Sequence of chain 1.A:
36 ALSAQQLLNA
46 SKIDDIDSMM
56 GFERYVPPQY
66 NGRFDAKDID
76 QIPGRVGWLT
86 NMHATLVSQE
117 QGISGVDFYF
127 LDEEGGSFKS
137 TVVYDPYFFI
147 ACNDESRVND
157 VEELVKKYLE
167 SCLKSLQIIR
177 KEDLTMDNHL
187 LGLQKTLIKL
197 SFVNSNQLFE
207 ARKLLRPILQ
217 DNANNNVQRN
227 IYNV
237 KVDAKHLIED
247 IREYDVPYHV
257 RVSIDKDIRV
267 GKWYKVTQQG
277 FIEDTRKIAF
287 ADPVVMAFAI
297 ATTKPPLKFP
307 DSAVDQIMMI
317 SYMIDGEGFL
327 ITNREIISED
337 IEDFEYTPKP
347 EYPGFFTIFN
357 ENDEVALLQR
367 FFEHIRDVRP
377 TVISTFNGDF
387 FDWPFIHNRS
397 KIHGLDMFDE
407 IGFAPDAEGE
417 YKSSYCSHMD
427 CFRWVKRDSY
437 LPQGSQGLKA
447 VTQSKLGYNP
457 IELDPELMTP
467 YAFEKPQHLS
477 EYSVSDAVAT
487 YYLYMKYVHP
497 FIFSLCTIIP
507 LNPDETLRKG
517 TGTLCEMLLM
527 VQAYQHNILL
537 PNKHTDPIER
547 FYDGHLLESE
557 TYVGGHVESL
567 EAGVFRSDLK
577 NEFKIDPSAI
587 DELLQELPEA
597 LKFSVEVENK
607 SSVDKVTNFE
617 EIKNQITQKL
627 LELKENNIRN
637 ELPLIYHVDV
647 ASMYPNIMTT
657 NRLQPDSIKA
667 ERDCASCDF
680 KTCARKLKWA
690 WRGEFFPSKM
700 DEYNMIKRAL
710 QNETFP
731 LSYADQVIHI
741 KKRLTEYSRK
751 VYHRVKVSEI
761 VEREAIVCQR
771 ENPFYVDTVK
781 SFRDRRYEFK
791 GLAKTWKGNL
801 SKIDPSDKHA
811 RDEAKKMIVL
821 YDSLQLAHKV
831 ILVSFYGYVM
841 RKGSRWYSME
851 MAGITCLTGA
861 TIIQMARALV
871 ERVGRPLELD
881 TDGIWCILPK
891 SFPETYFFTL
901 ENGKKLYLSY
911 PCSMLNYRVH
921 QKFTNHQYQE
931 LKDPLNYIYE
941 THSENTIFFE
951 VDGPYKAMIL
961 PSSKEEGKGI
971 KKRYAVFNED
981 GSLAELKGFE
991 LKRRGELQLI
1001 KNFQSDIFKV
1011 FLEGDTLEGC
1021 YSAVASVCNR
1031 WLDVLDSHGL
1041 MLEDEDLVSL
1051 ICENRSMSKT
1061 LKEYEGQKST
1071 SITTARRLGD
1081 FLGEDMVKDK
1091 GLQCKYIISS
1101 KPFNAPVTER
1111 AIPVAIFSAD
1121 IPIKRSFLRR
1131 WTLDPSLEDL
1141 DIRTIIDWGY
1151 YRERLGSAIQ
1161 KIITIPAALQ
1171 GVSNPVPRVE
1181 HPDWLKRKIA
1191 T

Binding-site contacts:
Ligand atom O3B contacts residue CA1 of chain 1.E at 3.5 Å.
Ligand atom O2G contacts residue ARG786 of chain 1.A at 3.4 Å (salt-bridge).
Ligand atom O2B contacts residue ASP882 of chain 1.A at 3.2 Å (salt-bridge).
Ligand atom PB contacts residue SER648 of chain 1.A at 3.7 Å.
Ligand atom O3A contacts residue LYS829 of chain 1.A at 3.2 Å (salt-bridge).
Ligand atom O2G contacts residue ALA647 of chain 1.A at 3.4 Å.
Ligand atom O1G contacts residue ARG786 of chain 1.A at 2.9 Å (salt-bridge).
Ligand atom O1B contacts residue VAL833 of chain 1.A at 3.6 Å.
Ligand atom O2B contacts residue VAL646 of chain 1.A at 3.2 Å (h-bond).
Ligand atom O2A contacts residue ASP645 of chain 1.A at 3.4 Å (salt-bridge).
Ligand atom O3' contacts residue TYR650 of chain 1.A at 2.9 Å (h-bond).
Ligand atom O2B contacts residue CA1 of chain 1.E at 2.1 Å.
Ligand atom O3B contacts residue ARG786 of chain 1.A at 3.5 Å (salt-bridge).
Ligand atom C6 contacts residue VAL833 of chain 1.A at 3.5 Å (hydrophobic).
Ligand atom PG contacts residue SER648 of chain 1.A at 3.7 Å.
Ligand atom C5' contacts residue ASP882 of chain 1.A at 3.6 Å.
Ligand atom O3G contacts residue ASP645 of chain 1.A at 2.7 Å (salt-bridge).
Ligand atom O2A contacts residue CA1 of chain 1.E at 2.1 Å.
Ligand atom O1B contacts residue SER648 of chain 1.A at 3.4 Å.
Ligand atom N1 contacts residue VAL833 of chain 1.A at 3.7 Å.
Ligand atom O3B contacts residue SER648 of chain 1.A at 3.6 Å.
Ligand atom O1G contacts residue LYS829 of chain 1.A at 3.1 Å (salt-bridge).
Ligand atom PA contacts residue LYS829 of chain 1.A at 3.5 Å.
Ligand atom O3B contacts residue LYS829 of chain 1.A at 3.4 Å (salt-bridge).
Ligand atom O2G contacts residue SER648 of chain 1.A at 2.9 Å (h-bond).
Ligand atom O3G contacts residue CA1 of chain 1.E at 2.1 Å.
Ligand atom O1B contacts residue MET649 of chain 1.A at 3.7 Å.
Ligand atom PA contacts residue CA1 of chain 1.E at 3.4 Å.
Ligand atom O1A contacts residue LYS829 of chain 1.A at 2.7 Å (salt-bridge).
Ligand atom C2' contacts residue TYR650 of chain 1.A at 3.5 Å (hydrophobic).
Ligand atom O3' contacts residue PRO651 of chain 1.A at 3.7 Å.
Ligand atom O2G contacts residue LYS790 of chain 1.A at 3.7 Å.
Ligand atom O3' contacts residue MET649 of chain 1.A at 3.4 Å (h-bond).
Ligand atom O2B contacts residue SER648 of chain 1.A at 3.3 Å (h-bond).
Ligand atom PG contacts residue CA1 of chain 1.E at 3.3 Å.
Ligand atom O3G contacts residue VAL646 of chain 1.A at 3.5 Å (h-bond).
Ligand atom O2A contacts residue ASP882 of chain 1.A at 2.6 Å (salt-bridge).
Ligand atom PB contacts residue CA1 of chain 1.E at 3.2 Å.
Ligand atom O3A contacts residue CA1 of chain 1.E at 3.6 Å.
Ligand atom O2B contacts residue MET649 of chain 1.A at 3.1 Å (h-bond).

This small molecule binds to this protein.
Small molecule (SMILES): Nc1ncnc2c1ncn2[C@H]1C[C@H](O)[C@@H](CO[P](=O)(O)O[P](=O)(O)OP(=O)(O)O)O1